Binding-site contacts:
Ligand atom O5 contacts residue ASN17 of chain 1.C at 2.4 Å (h-bond).
Ligand atom C5 contacts residue ASN137 of chain 1.C at 3.6 Å.
Ligand atom C8 contacts residue CYS15 of chain 1.C at 3.3 Å (hydrophobic).
Ligand atom C8 contacts residue VAL16 of chain 1.C at 4.4 Å (hydrophobic).
Ligand atom C3 contacts residue ASN137 of chain 1.C at 4.3 Å.
Ligand atom C4 contacts residue ASN17 of chain 1.C at 4.3 Å.
Ligand atom C6 contacts residue ASN137 of chain 1.C at 4.0 Å.
Ligand atom O7 contacts residue ASN17 of chain 1.C at 3.5 Å (h-bond).
Ligand atom N2 contacts residue CYS15 of chain 1.C at 4.5 Å.
Ligand atom O5 contacts residue ASN137 of chain 1.C at 3.8 Å.
Ligand atom C4 contacts residue ASN137 of chain 1.C at 4.5 Å.
Ligand atom C1 contacts residue ASN137 of chain 1.C at 4.0 Å.
Ligand atom C5 contacts residue ASN17 of chain 1.C at 3.7 Å.
Ligand atom N2 contacts residue ASN17 of chain 1.C at 3.1 Å (h-bond).
Ligand atom C8 contacts residue ASN17 of chain 1.C at 4.2 Å.
Ligand atom C1 contacts residue ASN17 of chain 1.C at 1.5 Å.
Ligand atom C7 contacts residue ASN17 of chain 1.C at 3.4 Å.
Ligand atom C3 contacts residue ASN17 of chain 1.C at 3.9 Å.
Ligand atom C2 contacts residue ASN17 of chain 1.C at 2.6 Å.

Sequence of chain 1.C:
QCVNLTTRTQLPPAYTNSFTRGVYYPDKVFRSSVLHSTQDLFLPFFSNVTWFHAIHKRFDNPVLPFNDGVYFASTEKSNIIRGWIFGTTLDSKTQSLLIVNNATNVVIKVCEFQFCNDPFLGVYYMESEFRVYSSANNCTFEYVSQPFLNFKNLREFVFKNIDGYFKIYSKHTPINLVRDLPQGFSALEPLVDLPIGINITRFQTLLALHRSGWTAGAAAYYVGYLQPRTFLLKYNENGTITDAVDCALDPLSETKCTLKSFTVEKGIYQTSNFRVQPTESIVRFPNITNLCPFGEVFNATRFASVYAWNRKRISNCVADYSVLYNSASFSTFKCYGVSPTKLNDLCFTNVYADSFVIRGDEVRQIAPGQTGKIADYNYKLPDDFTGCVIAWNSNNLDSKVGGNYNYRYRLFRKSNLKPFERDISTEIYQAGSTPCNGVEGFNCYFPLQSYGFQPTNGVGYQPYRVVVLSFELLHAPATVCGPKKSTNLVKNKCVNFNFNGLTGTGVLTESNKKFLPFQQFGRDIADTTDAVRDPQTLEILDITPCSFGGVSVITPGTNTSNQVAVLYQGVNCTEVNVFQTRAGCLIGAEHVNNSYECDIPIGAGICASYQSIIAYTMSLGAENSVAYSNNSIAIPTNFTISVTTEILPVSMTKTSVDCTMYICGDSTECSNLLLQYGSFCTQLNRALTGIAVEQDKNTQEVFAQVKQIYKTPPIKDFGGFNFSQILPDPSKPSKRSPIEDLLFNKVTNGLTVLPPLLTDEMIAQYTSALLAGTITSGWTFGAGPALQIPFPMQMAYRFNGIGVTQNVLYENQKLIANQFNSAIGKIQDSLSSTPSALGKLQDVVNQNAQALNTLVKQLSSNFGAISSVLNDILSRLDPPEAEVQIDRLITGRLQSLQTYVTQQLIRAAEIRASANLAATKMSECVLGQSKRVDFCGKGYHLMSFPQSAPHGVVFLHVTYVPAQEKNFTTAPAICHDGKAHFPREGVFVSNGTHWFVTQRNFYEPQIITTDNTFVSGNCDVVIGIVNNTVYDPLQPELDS

This protein binds this small molecule.
Small molecule (SMILES): CC(=O)N[C@H]1[C@H](O[C@H]2[C@H](O)[C@@H](NC(C)=O)CO[C@@H]2CO)O[C@H](CO)[C@@H](O)[C@@H]1O